Binding-site contacts:
Ligand atom C3A contacts residue PHE186 of chain 55.A at 3.1 Å (hydrophobic).
Ligand atom C3C contacts residue TYR128 of chain 55.A at 3.1 Å (hydrophobic).
Ligand atom C1C contacts residue TYR197 of chain 55.A at 3.7 Å (hydrophobic).
Ligand atom CM6 contacts residue TYR152 of chain 55.A at 3.4 Å (hydrophobic).
Ligand atom N1A contacts residue PHE186 of chain 55.A at 3.5 Å.
Ligand atom F2 contacts residue VAL176 of chain 55.A at 2.7 Å.
Ligand atom C2C contacts residue TYR128 of chain 55.A at 3.2 Å (hydrophobic).
Ligand atom C5B contacts residue TYR152 of chain 55.A at 3.4 Å (hydrophobic).
Ligand atom F3 contacts residue VAL176 of chain 55.A at 3.6 Å.
Ligand atom F3 contacts residue ALA150 of chain 55.A at 3.0 Å.
Ligand atom CM2 contacts residue TYR128 of chain 55.A at 3.4 Å (hydrophobic).
Ligand atom O1 contacts residue MET221 of chain 55.A at 3.7 Å.
Ligand atom CM4 contacts residue VAL176 of chain 55.A at 3.7 Å (hydrophobic).
Ligand atom N1A contacts residue ALA24 of chain 55.C at 3.3 Å.
Ligand atom O1A contacts residue ALA24 of chain 55.C at 3.4 Å.
Ligand atom F1 contacts residue PHE186 of chain 55.A at 3.3 Å.
Ligand atom C1C contacts residue TYR128 of chain 55.A at 3.3 Å (hydrophobic).
Ligand atom N3A contacts residue TYR152 of chain 55.A at 3.5 Å.
Ligand atom C3 contacts residue LEU106 of chain 55.A at 3.4 Å (hydrophobic).
Ligand atom CM4 contacts residue PHE186 of chain 55.A at 3.5 Å (hydrophobic).
Ligand atom CM2 contacts residue MET224 of chain 55.A at 3.5 Å (hydrophobic).
Ligand atom N3A contacts residue PHE186 of chain 55.A at 3.1 Å.
Ligand atom C2A contacts residue TYR152 of chain 55.A at 3.5 Å (hydrophobic).
Ligand atom O1A contacts residue PHE186 of chain 55.A at 3.4 Å.
Ligand atom C4B contacts residue TYR152 of chain 55.A at 3.6 Å (hydrophobic).
Ligand atom C4 contacts residue TYR197 of chain 55.A at 3.7 Å (hydrophobic).
Ligand atom F3 contacts residue TYR152 of chain 55.A at 3.6 Å.
Ligand atom F3 contacts residue SER175 of chain 55.A at 2.8 Å.
Ligand atom C3B contacts residue MET224 of chain 55.A at 3.6 Å (hydrophobic).
Ligand atom O1A contacts residue PRO174 of chain 55.A at 3.4 Å.
Ligand atom C2A contacts residue PHE186 of chain 55.A at 3.3 Å (hydrophobic).
Ligand atom F1 contacts residue MET224 of chain 55.A at 3.7 Å.
Ligand atom CM3 contacts residue ASN219 of chain 55.A at 3.5 Å.
Ligand atom CM4 contacts residue ALA150 of chain 55.A at 3.7 Å (hydrophobic).
Ligand atom N1A contacts residue PRO174 of chain 55.A at 3.5 Å.
Ligand atom C6B contacts residue TYR152 of chain 55.A at 3.6 Å (hydrophobic).
Ligand atom CM6 contacts residue VAL191 of chain 55.A at 3.7 Å (hydrophobic).
Ligand atom F3 contacts residue PRO174 of chain 55.A at 3.1 Å.
Ligand atom F2 contacts residue PHE186 of chain 55.A at 3.1 Å.
Ligand atom C4 contacts residue LEU106 of chain 55.A at 3.3 Å (hydrophobic).

This small molecule binds to this protein.
Small molecule (SMILES): Cc1cc(CCCOc2c(C)cc(-c3noc(C(F)(F)F)n3)cc2C)on1

Sequence of chain 51.C:
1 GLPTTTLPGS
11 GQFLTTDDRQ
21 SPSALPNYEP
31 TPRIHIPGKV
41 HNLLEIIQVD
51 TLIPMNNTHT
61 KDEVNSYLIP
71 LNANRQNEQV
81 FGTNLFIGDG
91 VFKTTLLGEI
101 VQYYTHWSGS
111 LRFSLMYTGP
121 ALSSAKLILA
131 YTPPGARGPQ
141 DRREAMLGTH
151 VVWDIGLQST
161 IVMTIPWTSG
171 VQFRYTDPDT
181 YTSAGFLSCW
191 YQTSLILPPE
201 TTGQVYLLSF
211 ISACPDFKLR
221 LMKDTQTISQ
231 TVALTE

Sequence of chain 55.C:
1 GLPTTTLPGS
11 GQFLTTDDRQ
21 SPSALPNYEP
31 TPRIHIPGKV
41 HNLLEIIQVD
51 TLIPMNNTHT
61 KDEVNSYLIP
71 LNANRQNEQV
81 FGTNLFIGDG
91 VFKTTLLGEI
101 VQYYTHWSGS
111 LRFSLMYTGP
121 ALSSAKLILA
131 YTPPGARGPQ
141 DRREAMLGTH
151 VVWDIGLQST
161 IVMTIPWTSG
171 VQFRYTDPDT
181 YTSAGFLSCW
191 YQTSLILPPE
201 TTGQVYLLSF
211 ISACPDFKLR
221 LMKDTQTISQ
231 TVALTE

Sequence of chain 55.A:
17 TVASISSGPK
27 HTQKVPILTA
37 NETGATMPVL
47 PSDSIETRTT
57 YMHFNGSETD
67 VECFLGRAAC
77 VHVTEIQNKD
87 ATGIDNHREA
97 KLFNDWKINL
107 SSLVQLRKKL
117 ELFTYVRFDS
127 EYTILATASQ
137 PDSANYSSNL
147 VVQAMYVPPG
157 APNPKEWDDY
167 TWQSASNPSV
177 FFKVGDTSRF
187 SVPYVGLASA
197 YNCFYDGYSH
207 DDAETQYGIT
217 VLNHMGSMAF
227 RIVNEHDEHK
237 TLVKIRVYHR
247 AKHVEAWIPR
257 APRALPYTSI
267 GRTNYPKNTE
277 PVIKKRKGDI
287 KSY